The protein below binds the small molecule below.
Small molecule (SMILES): Brc1ccc(Oc2c(Br)cc(Br)cc2Br)c(Br)c1

Binding-site contacts:
Ligand atom BR2 contacts residue MET68 of chain 1.A at 3.4 Å.
Ligand atom CAK contacts residue MET68 of chain 1.A at 4.3 Å (hydrophobic).
Ligand atom OAJ contacts residue TYR949 of chain 1.A at 3.7 Å.
Ligand atom CAD contacts residue PHE71 of chain 1.A at 4.3 Å (hydrophobic).
Ligand atom BR2 contacts residue PHE332 of chain 1.A at 4.0 Å.
Ligand atom BR1 contacts residue PHE974 of chain 1.A at 3.6 Å.
Ligand atom CAB contacts residue TYR949 of chain 1.A at 4.3 Å (hydrophobic).
Ligand atom CAE contacts residue PHE332 of chain 1.A at 4.0 Å (hydrophobic).
Ligand atom BR4 contacts residue MET67 of chain 1.A at 4.5 Å.
Ligand atom BR2 contacts residue PHE71 of chain 1.A at 3.7 Å.
Ligand atom OAJ contacts residue MET68 of chain 1.A at 4.3 Å.
Ligand atom CAP contacts residue MET68 of chain 1.A at 4.4 Å (hydrophobic).
Ligand atom BR3 contacts residue VAL978 of chain 1.A at 4.4 Å.
Ligand atom CAF contacts residue PHE332 of chain 1.A at 4.3 Å (hydrophobic).
Ligand atom CAB contacts residue PHE974 of chain 1.A at 4.3 Å (hydrophobic).
Ligand atom CAF contacts residue TYR949 of chain 1.A at 4.0 Å (hydrophobic).
Ligand atom CAA contacts residue TYR949 of chain 1.A at 4.0 Å (hydrophobic).
Ligand atom BR1 contacts residue PHE71 of chain 1.A at 4.2 Å.
Ligand atom BR2 contacts residue TYR949 of chain 1.A at 3.6 Å.
Ligand atom CAD contacts residue PHE974 of chain 1.A at 3.7 Å (hydrophobic).
Ligand atom BR1 contacts residue LEU971 of chain 1.A at 3.4 Å.
Ligand atom CAF contacts residue PHE71 of chain 1.A at 4.2 Å (hydrophobic).
Ligand atom BR4 contacts residue TYR949 of chain 1.A at 3.5 Å.
Ligand atom CAE contacts residue PHE71 of chain 1.A at 3.6 Å (hydrophobic).
Ligand atom CAC contacts residue PHE974 of chain 1.A at 3.4 Å (hydrophobic).

Sequence of chain 1.A:
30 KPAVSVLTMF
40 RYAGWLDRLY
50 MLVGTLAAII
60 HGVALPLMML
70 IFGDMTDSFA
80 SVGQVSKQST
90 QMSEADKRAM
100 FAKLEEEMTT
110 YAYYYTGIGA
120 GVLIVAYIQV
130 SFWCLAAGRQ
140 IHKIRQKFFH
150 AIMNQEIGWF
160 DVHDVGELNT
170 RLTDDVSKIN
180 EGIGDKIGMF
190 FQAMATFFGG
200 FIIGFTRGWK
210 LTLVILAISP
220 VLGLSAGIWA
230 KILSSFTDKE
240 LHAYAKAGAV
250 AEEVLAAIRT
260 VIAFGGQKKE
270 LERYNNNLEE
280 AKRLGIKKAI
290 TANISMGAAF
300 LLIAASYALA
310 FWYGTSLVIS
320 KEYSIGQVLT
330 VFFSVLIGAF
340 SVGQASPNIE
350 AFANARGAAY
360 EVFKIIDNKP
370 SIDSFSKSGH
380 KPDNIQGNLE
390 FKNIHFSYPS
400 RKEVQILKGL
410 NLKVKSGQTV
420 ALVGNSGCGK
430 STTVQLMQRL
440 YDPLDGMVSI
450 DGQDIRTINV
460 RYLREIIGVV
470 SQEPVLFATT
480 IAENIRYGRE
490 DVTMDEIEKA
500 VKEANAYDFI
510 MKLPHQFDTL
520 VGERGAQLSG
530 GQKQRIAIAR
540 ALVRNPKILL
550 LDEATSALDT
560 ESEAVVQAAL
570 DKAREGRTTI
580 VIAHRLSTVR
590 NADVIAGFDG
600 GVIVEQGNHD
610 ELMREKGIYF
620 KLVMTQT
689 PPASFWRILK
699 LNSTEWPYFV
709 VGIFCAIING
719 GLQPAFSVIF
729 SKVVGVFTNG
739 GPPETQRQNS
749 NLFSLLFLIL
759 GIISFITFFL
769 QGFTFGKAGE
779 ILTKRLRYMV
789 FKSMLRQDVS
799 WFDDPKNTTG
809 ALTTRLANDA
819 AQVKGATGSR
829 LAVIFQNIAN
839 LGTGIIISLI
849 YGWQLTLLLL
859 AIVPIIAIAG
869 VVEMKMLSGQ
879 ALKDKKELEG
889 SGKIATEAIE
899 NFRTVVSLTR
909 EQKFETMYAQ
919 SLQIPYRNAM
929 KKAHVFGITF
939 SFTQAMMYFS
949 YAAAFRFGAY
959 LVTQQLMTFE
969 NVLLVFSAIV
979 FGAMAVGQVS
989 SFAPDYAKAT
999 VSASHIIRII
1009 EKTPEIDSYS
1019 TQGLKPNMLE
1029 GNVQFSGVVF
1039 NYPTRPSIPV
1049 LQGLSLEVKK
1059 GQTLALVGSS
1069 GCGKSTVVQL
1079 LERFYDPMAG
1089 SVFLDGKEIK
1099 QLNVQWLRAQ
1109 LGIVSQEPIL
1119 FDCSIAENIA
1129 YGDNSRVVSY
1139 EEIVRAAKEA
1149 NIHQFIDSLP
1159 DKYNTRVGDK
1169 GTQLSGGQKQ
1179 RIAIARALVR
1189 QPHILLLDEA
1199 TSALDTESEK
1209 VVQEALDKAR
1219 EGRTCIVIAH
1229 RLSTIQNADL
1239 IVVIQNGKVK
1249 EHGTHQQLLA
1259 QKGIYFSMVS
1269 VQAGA